Binding-site contacts:
Ligand atom O contacts residue ASN391 of chain 1.A at 2.9 Å (h-bond).
Ligand atom O contacts residue ILE390 of chain 1.A at 3.3 Å.
Ligand atom N contacts residue ASN391 of chain 1.A at 2.9 Å (h-bond).
Ligand atom CA contacts residue GLU316 of chain 1.A at 3.2 Å.
Ligand atom N contacts residue TYR318 of chain 1.A at 2.8 Å (h-bond).
Ligand atom CG contacts residue ASN394 of chain 1.A at 3.7 Å.
Ligand atom CG contacts residue HIS455 of chain 1.A at 3.5 Å.
Ligand atom CB contacts residue ASN391 of chain 1.A at 3.7 Å.
Ligand atom CB contacts residue HIS455 of chain 1.A at 3.6 Å.
Ligand atom CA contacts residue TYR318 of chain 1.A at 3.5 Å (hydrophobic).
Ligand atom CE contacts residue ARG572 of chain 1.A at 3.8 Å.
Ligand atom CE2 contacts residue ASN394 of chain 1.A at 3.8 Å.
Ligand atom O contacts residue ZN1 of chain 1.C at 3.7 Å.
Ligand atom CD2 contacts residue ASN394 of chain 1.A at 3.6 Å.
Ligand atom O contacts residue GLU316 of chain 1.A at 3.4 Å (salt-bridge).
Ligand atom O contacts residue ALA416 of chain 1.A at 3.5 Å.
Ligand atom N contacts residue GLY389 of chain 1.A at 2.6 Å (h-bond).
Ligand atom CA contacts residue GLY389 of chain 1.A at 3.5 Å.
Ligand atom O contacts residue ALA388 of chain 1.A at 2.6 Å (h-bond).
Ligand atom CD2 contacts residue ASN391 of chain 1.A at 3.6 Å.
Ligand atom C contacts residue TYR318 of chain 1.A at 3.6 Å (hydrophobic).
Ligand atom CD2 contacts residue HIS568 of chain 1.A at 3.7 Å.
Ligand atom SD contacts residue PHE443 of chain 1.A at 3.5 Å.
Ligand atom N contacts residue GLU316 of chain 1.A at 2.7 Å (salt-bridge).
Ligand atom O contacts residue GLU508 of chain 1.A at 3.7 Å.
Ligand atom CE1 contacts residue PRO387 of chain 1.A at 3.7 Å (hydrophobic).
Ligand atom O contacts residue GLY389 of chain 1.A at 3.5 Å (h-bond).
Ligand atom N contacts residue ILE392 of chain 1.A at 3.8 Å.
Ligand atom C contacts residue GLU316 of chain 1.A at 3.2 Å.
Ligand atom CE2 contacts residue ARG399 of chain 1.A at 3.6 Å.
Ligand atom CD1 contacts residue HIS455 of chain 1.A at 3.8 Å.
Ligand atom CD2 contacts residue HIS455 of chain 1.A at 3.5 Å.
Ligand atom C contacts residue GLY389 of chain 1.A at 3.5 Å.
Ligand atom CA contacts residue ARG669 of chain 1.A at 3.8 Å.
Ligand atom N contacts residue ASN394 of chain 1.A at 2.8 Å (h-bond).
Ligand atom N contacts residue GLU316 of chain 1.A at 3.7 Å.
Ligand atom O contacts residue PRO387 of chain 1.A at 3.5 Å.
Ligand atom CA contacts residue ASN391 of chain 1.A at 3.7 Å.
Ligand atom O contacts residue HIS568 of chain 1.A at 2.7 Å (h-bond).
Ligand atom O contacts residue TYR318 of chain 1.A at 3.3 Å (h-bond).

Sequence of chain 1.A:
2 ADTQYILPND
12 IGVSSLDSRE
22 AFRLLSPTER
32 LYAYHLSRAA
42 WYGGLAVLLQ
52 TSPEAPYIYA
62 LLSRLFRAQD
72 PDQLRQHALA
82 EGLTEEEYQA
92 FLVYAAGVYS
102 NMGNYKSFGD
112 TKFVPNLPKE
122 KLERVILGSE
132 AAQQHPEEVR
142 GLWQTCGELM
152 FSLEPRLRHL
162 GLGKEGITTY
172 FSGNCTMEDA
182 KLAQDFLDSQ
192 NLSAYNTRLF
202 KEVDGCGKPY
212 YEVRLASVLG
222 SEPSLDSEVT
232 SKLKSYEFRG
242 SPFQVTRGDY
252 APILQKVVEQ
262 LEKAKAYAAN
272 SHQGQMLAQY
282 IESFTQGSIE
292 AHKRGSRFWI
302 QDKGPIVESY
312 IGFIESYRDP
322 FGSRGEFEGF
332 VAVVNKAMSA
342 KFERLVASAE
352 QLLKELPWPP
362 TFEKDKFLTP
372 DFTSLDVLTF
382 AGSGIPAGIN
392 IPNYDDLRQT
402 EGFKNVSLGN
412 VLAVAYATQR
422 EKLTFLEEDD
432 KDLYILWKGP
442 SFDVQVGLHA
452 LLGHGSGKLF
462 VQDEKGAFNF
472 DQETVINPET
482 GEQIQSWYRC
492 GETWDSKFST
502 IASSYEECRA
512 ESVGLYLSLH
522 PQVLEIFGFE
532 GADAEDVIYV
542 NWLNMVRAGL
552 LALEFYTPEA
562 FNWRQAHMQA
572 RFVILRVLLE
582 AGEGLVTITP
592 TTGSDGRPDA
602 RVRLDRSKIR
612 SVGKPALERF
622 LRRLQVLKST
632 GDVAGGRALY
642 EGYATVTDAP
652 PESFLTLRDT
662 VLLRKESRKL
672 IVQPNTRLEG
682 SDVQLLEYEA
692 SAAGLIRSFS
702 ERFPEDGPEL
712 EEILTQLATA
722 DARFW

This protein binds this small molecule.
Small molecule (SMILES): CSCC[C@H](NC(=O)[C@H](Cc1ccccc1)NC(=O)CNC(=O)CNC(=O)[C@@H](N)Cc1ccc(O)cc1)C(=O)O